Sequence of chain 2.F:
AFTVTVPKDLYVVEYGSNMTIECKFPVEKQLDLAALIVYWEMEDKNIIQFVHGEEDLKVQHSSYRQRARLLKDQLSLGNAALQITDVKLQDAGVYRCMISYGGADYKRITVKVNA

Binding-site contacts:
Ligand atom C7 contacts residue ASP105 of chain 2.F at 3.2 Å.
Ligand atom C9 contacts residue ASP105 of chain 2.F at 3.6 Å.
Ligand atom C6 contacts residue ASP105 of chain 2.F at 3.3 Å.
Ligand atom C13 contacts residue ILE37 of chain 1.E at 3.5 Å (hydrophobic).
Ligand atom C24 contacts residue ILE37 of chain 2.F at 3.5 Å (hydrophobic).
Ligand atom C8 contacts residue GLN49 of chain 1.E at 3.7 Å.
Ligand atom C6 contacts residue TYR39 of chain 1.E at 3.4 Å (hydrophobic).
Ligand atom O contacts residue GLN49 of chain 1.E at 2.9 Å (h-bond).
Ligand atom C5 contacts residue ILE37 of chain 1.E at 3.6 Å (hydrophobic).
Ligand atom N contacts residue GLN49 of chain 1.E at 2.9 Å (h-bond).
Ligand atom C12 contacts residue TYR106 of chain 2.F at 3.6 Å (hydrophobic).
Ligand atom C24 contacts residue TYR39 of chain 2.F at 3.3 Å (hydrophobic).
Ligand atom C9 contacts residue GLN49 of chain 1.E at 3.7 Å.
Ligand atom C15 contacts residue SER100 of chain 1.E at 3.4 Å.
Ligand atom C11 contacts residue TYR106 of chain 2.F at 3.5 Å (hydrophobic).
Ligand atom O3 contacts residue MET98 of chain 2.F at 3.6 Å.
Ligand atom C14 contacts residue MET98 of chain 1.E at 3.4 Å (hydrophobic).
Ligand atom C14 contacts residue SER100 of chain 1.E at 3.3 Å.
Ligand atom C14 contacts residue ILE99 of chain 1.E at 3.6 Å (hydrophobic).
Ligand atom C21 contacts residue ALA104 of chain 1.E at 3.5 Å (hydrophobic).
Ligand atom CL contacts residue ASP105 of chain 2.F at 2.8 Å.
Ligand atom C19 contacts residue ASP105 of chain 1.E at 3.2 Å.
Ligand atom C19 contacts residue MET98 of chain 2.F at 3.2 Å (hydrophobic).
Ligand atom C11 contacts residue ASP105 of chain 2.F at 3.5 Å.
Ligand atom C5 contacts residue GLN49 of chain 1.E at 3.2 Å.
Ligand atom C4 contacts residue ALA104 of chain 2.F at 3.6 Å (hydrophobic).
Ligand atom C7 contacts residue TYR39 of chain 1.E at 3.5 Å (hydrophobic).
Ligand atom C18 contacts residue ASP105 of chain 1.E at 3.2 Å.
Ligand atom C8 contacts residue ASP105 of chain 2.F at 3.1 Å.
Ligand atom C15 contacts residue ILE99 of chain 1.E at 3.4 Å (hydrophobic).
Ligand atom C20 contacts residue ALA104 of chain 1.E at 3.7 Å (hydrophobic).
Ligand atom C10 contacts residue GLN49 of chain 1.E at 3.4 Å.
Ligand atom C4 contacts residue TYR39 of chain 1.E at 3.7 Å (hydrophobic).
Ligand atom C22 contacts residue MET98 of chain 2.F at 3.3 Å (hydrophobic).
Ligand atom C18 contacts residue MET98 of chain 1.E at 3.6 Å (hydrophobic).
Ligand atom C5 contacts residue ALA104 of chain 2.F at 3.7 Å (hydrophobic).
Ligand atom O4 contacts residue MET98 of chain 2.F at 3.5 Å (h-bond).
Ligand atom C11 contacts residue TYR39 of chain 1.E at 3.5 Å (hydrophobic).
Ligand atom N contacts residue ASP105 of chain 2.F at 3.5 Å (salt-bridge).
Ligand atom C3 contacts residue ALA104 of chain 2.F at 3.2 Å (hydrophobic).

A small-molecule ligand and the protein it binds are described below.
Small molecule (SMILES): COc1cc(-c2cccc(-c3ccc4c(c3)OCCO4)c2Cl)ccc1CNCCNS(C)(=O)=O

Sequence of chain 1.E:
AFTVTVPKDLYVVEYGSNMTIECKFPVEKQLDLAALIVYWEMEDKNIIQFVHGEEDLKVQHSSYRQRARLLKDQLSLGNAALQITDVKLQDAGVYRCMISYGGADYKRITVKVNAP